Sequence of chain 1.A:
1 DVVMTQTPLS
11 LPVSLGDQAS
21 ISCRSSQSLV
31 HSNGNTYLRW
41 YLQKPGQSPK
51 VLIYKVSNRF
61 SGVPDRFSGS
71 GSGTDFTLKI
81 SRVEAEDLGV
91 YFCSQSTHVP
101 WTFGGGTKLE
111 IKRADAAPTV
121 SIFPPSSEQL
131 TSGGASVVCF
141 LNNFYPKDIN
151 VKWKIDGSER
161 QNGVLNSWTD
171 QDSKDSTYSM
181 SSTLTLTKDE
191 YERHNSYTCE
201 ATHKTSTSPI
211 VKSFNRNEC

Binding-site contacts:
Ligand atom C15 contacts residue TRP33 of chain 1.B at 3.6 Å (hydrophobic).
Ligand atom C16 contacts residue TYR103 of chain 1.B at 3.8 Å (hydrophobic).
Ligand atom C15 contacts residue TYR103 of chain 1.B at 3.8 Å (hydrophobic).
Ligand atom C12 contacts residue TYR56 of chain 1.B at 3.6 Å (hydrophobic).
Ligand atom O3 contacts residue TRP101 of chain 1.A at 3.7 Å.
Ligand atom C8 contacts residue TYR103 of chain 1.B at 3.5 Å (hydrophobic).
Ligand atom C19 contacts residue TYR103 of chain 1.B at 3.5 Å (hydrophobic).
Ligand atom O2 contacts residue TYR37 of chain 1.A at 3.7 Å.
Ligand atom C2 contacts residue HIS31 of chain 1.A at 3.7 Å.
Ligand atom C5 contacts residue TYR37 of chain 1.A at 3.7 Å (hydrophobic).
Ligand atom C12 contacts residue TRP33 of chain 1.B at 3.6 Å (hydrophobic).
Ligand atom O3 contacts residue ARG39 of chain 1.A at 3.0 Å (salt-bridge).
Ligand atom C17 contacts residue TYR102 of chain 1.B at 3.5 Å (hydrophobic).
Ligand atom C8 contacts residue GLY104 of chain 1.B at 3.6 Å.
Ligand atom C13 contacts residue TYR56 of chain 1.B at 3.7 Å (hydrophobic).
Ligand atom C4 contacts residue TYR37 of chain 1.A at 3.7 Å (hydrophobic).
Ligand atom C20 contacts residue TYR37 of chain 1.A at 3.5 Å (hydrophobic).
Ligand atom O4 contacts residue TYR103 of chain 1.B at 3.3 Å.
Ligand atom O5 contacts residue TYR37 of chain 1.A at 3.8 Å.
Ligand atom O4 contacts residue TYR37 of chain 1.A at 2.5 Å (h-bond).
Ligand atom C5 contacts residue SER96 of chain 1.A at 3.5 Å.
Ligand atom C18 contacts residue TYR103 of chain 1.B at 3.4 Å (hydrophobic).
Ligand atom C6 contacts residue SER96 of chain 1.A at 3.8 Å.
Ligand atom C16 contacts residue ASP31 of chain 1.B at 3.7 Å.
Ligand atom C1 contacts residue HIS31 of chain 1.A at 3.6 Å.
Ligand atom O2 contacts residue SER96 of chain 1.A at 3.8 Å.
Ligand atom C11 contacts residue TRP33 of chain 1.B at 3.5 Å (hydrophobic).
Ligand atom C16 contacts residue TYR102 of chain 1.B at 3.8 Å (hydrophobic).
Ligand atom C14 contacts residue TYR103 of chain 1.B at 3.8 Å (hydrophobic).
Ligand atom C3 contacts residue TYR37 of chain 1.A at 3.7 Å (hydrophobic).
Ligand atom O1 contacts residue HIS31 of chain 1.A at 2.8 Å (h-bond).
Ligand atom C20 contacts residue TYR103 of chain 1.B at 3.6 Å (hydrophobic).
Ligand atom C5 contacts residue TRP101 of chain 1.A at 3.7 Å (hydrophobic).
Ligand atom C17 contacts residue TYR103 of chain 1.B at 3.5 Å (hydrophobic).
Ligand atom C3 contacts residue TRP33 of chain 1.B at 3.5 Å (hydrophobic).
Ligand atom O3 contacts residue SER96 of chain 1.A at 2.9 Å (h-bond).
Ligand atom C13 contacts residue TRP33 of chain 1.B at 3.8 Å (hydrophobic).
Ligand atom C7 contacts residue GLY104 of chain 1.B at 3.4 Å.
Ligand atom C11 contacts residue TYR37 of chain 1.A at 3.8 Å (hydrophobic).
Ligand atom O5 contacts residue TYR103 of chain 1.B at 3.6 Å.

Sequence of chain 1.B:
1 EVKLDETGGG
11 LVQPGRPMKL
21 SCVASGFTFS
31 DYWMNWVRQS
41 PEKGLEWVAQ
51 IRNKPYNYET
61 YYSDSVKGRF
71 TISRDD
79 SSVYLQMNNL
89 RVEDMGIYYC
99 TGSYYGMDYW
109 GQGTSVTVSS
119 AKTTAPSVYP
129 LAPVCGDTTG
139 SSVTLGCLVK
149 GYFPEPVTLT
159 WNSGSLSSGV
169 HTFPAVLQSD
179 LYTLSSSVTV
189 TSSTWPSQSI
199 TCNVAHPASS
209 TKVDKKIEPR

The protein below binds the small molecule below.
Small molecule (SMILES): O=C(O)c1ccccc1-c1c2ccc(=O)cc-2oc2cc(O)ccc12